Sequence of chain 1.C:
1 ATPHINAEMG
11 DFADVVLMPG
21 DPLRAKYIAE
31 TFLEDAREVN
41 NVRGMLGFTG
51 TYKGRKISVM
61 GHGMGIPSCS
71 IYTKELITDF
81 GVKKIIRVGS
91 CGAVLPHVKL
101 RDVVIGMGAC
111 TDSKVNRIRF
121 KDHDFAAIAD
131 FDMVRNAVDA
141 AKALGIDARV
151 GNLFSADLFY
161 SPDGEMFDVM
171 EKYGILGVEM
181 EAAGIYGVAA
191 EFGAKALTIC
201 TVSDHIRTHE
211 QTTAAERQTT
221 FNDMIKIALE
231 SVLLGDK

A small-molecule ligand and the protein it binds are described below.
Small molecule (SMILES): Cc1ncnc2nc[nH]c12

Binding-site contacts:
Ligand atom C4 contacts residue GLY92 of chain 1.C at 4.3 Å.
Ligand atom N9 contacts residue CYS91 of chain 1.C at 4.2 Å.
Ligand atom N3 contacts residue PHE159 of chain 1.C at 4.1 Å.
Ligand atom N7 contacts residue ASP204 of chain 1.C at 3.2 Å (salt-bridge).
Ligand atom N3 contacts residue GLU179 of chain 1.C at 3.6 Å.
Ligand atom N1 contacts residue PHE159 of chain 1.C at 4.1 Å.
Ligand atom C4 contacts residue VAL178 of chain 1.C at 3.4 Å (hydrophobic).
Ligand atom C5 contacts residue VAL178 of chain 1.C at 4.1 Å (hydrophobic).
Ligand atom C8 contacts residue VAL178 of chain 1.C at 4.5 Å (hydrophobic).
Ligand atom C5 contacts residue GLY92 of chain 1.C at 4.5 Å.
Ligand atom C7 contacts residue ILE206 of chain 1.C at 4.1 Å (hydrophobic).
Ligand atom C2 contacts residue MET180 of chain 1.C at 3.7 Å (hydrophobic).
Ligand atom N3 contacts residue MET180 of chain 1.C at 3.9 Å.
Ligand atom C8 contacts residue CYS91 of chain 1.C at 4.3 Å (hydrophobic).
Ligand atom C6 contacts residue VAL178 of chain 1.C at 4.4 Å (hydrophobic).
Ligand atom C6 contacts residue PHE159 of chain 1.C at 4.0 Å (hydrophobic).
Ligand atom N9 contacts residue ASP204 of chain 1.C at 4.3 Å.
Ligand atom C2 contacts residue VAL178 of chain 1.C at 3.8 Å (hydrophobic).
Ligand atom N9 contacts residue GLY92 of chain 1.C at 4.0 Å.
Ligand atom N1 contacts residue VAL178 of chain 1.C at 3.8 Å.
Ligand atom N9 contacts residue PHE159 of chain 1.C at 4.2 Å.
Ligand atom N3 contacts residue VAL178 of chain 1.C at 3.3 Å (h-bond).
Ligand atom C5 contacts residue PHE159 of chain 1.C at 3.7 Å (hydrophobic).
Ligand atom C2 contacts residue GLU179 of chain 1.C at 3.8 Å.
Ligand atom C8 contacts residue ASP204 of chain 1.C at 3.0 Å.
Ligand atom C8 contacts residue PHE159 of chain 1.C at 4.1 Å (hydrophobic).
Ligand atom C2 contacts residue PHE159 of chain 1.C at 4.1 Å (hydrophobic).
Ligand atom N7 contacts residue PHE159 of chain 1.C at 3.9 Å.
Ligand atom C4 contacts residue PHE159 of chain 1.C at 3.9 Å (hydrophobic).
Ligand atom C7 contacts residue PHE159 of chain 1.C at 3.9 Å (hydrophobic).
Ligand atom C8 contacts residue GLY92 of chain 1.C at 3.9 Å.
Ligand atom N9 contacts residue VAL178 of chain 1.C at 3.8 Å.
Ligand atom N7 contacts residue GLY92 of chain 1.C at 4.2 Å.